Sequence of chain 1.A:
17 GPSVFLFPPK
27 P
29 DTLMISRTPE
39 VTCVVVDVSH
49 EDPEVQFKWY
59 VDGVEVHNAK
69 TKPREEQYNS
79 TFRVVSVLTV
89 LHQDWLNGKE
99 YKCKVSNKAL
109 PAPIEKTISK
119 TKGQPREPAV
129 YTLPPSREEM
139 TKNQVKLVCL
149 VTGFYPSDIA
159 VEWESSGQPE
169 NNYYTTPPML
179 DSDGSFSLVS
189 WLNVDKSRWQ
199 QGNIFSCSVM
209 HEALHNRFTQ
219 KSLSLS

Binding-site contacts:
Ligand atom O6 contacts residue THR40 of chain 1.A at 3.7 Å.
Ligand atom O6 contacts residue PHE23 of chain 1.A at 3.6 Å.
Ligand atom C6 contacts residue GLN75 of chain 1.A at 3.6 Å.
Ligand atom O5 contacts residue ASN77 of chain 1.A at 2.4 Å (h-bond).
Ligand atom N2 contacts residue ASP45 of chain 1.A at 2.7 Å (salt-bridge).
Ligand atom C3 contacts residue PHE21 of chain 1.A at 3.7 Å (hydrophobic).
Ligand atom C2 contacts residue PRO24 of chain 1.A at 3.7 Å (hydrophobic).
Ligand atom C5 contacts residue PHE23 of chain 1.A at 3.6 Å (hydrophobic).
Ligand atom C3 contacts residue ASP45 of chain 1.A at 3.5 Å.
Ligand atom C1 contacts residue ASN77 of chain 1.A at 1.4 Å.
Ligand atom C2 contacts residue PHE21 of chain 1.A at 3.6 Å (hydrophobic).
Ligand atom C8 contacts residue ARG81 of chain 1.A at 3.7 Å.
Ligand atom C1 contacts residue PHE21 of chain 1.A at 3.7 Å (hydrophobic).
Ligand atom C2 contacts residue ASP45 of chain 1.A at 3.6 Å.
Ligand atom C8 contacts residue ASP45 of chain 1.A at 3.5 Å.
Ligand atom O2 contacts residue GLN75 of chain 1.A at 3.1 Å (h-bond).
Ligand atom O3 contacts residue PRO24 of chain 1.A at 3.7 Å.
Ligand atom C1 contacts residue THR40 of chain 1.A at 3.5 Å.
Ligand atom C7 contacts residue ASP45 of chain 1.A at 3.6 Å.
Ligand atom C1 contacts residue THR79 of chain 1.A at 3.7 Å.
Ligand atom C2 contacts residue ASN77 of chain 1.A at 2.4 Å.
Ligand atom O2 contacts residue GLU38 of chain 1.A at 3.7 Å.
Ligand atom O2 contacts residue THR40 of chain 1.A at 1.5 Å (h-bond).
Ligand atom O3 contacts residue PRO25 of chain 1.A at 3.5 Å.
Ligand atom C5 contacts residue ASN77 of chain 1.A at 3.7 Å.
Ligand atom C2 contacts residue THR40 of chain 1.A at 2.8 Å.
Ligand atom C6 contacts residue THR40 of chain 1.A at 3.5 Å.
Ligand atom N2 contacts residue ASN77 of chain 1.A at 2.9 Å (h-bond).
Ligand atom C3 contacts residue THR40 of chain 1.A at 3.4 Å.
Ligand atom O5 contacts residue VAL44 of chain 1.A at 3.8 Å.
Ligand atom O7 contacts residue ASN77 of chain 1.A at 3.2 Å (h-bond).
Ligand atom C3 contacts residue GLU38 of chain 1.A at 3.6 Å.
Ligand atom O3 contacts residue ARG81 of chain 1.A at 3.7 Å.
Ligand atom C7 contacts residue ASN77 of chain 1.A at 3.3 Å.
Ligand atom O4 contacts residue VAL44 of chain 1.A at 3.6 Å.
Ligand atom O7 contacts residue ARG81 of chain 1.A at 3.0 Å (salt-bridge).
Ligand atom C7 contacts residue ARG81 of chain 1.A at 3.7 Å.
Ligand atom C6 contacts residue PHE21 of chain 1.A at 3.7 Å (hydrophobic).
Ligand atom O7 contacts residue VAL44 of chain 1.A at 3.5 Å.
Ligand atom O3 contacts residue GLU38 of chain 1.A at 2.6 Å (salt-bridge).

The protein below binds the small molecule below.
Small molecule (SMILES): CC(=O)N[C@H]1[C@H](O[C@H]2[C@H](O)[C@@H](NC(C)=O)CO[C@@H]2CO[C@H]2O[C@@H](C)[C@@H](O)[C@@H](O)[C@@H]2O)O[C@H](CO)[C@@H](O[C@@H]2O[C@H](CO[C@H]3O[C@H](CO)[C@@H](O)[C@H](O)[C@@H]3O[C@@H]3O[C@H](CO)[C@@H](O[C@@H]4O[C@H](CO)[C@H](O)[C@H](O)[C@H]4O)[C@H](O)[C@H]3NC(C)=O)[C@@H](O)[C@H](O[C@H]3O[C@H](CO)[C@@H](O)[C@H](O)[C@@H]3O[C@@H]3O[C@H](CO)[C@@H](O)[C@H](O)[C@H]3NC(C)=O)[C@@H]2O)[C@@H]1O